Sequence of chain 1.D:
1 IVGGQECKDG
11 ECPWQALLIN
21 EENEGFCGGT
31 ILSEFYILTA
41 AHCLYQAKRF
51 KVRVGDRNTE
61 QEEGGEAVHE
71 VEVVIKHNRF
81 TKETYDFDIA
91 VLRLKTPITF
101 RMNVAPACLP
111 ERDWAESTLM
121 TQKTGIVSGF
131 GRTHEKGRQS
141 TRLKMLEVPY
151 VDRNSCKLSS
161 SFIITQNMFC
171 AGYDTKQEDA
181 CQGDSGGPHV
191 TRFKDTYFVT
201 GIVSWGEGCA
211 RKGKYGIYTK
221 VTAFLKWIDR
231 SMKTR

Binding-site contacts:
Ligand atom O6 contacts residue THR84 of chain 1.D at 3.3 Å (h-bond).
Ligand atom C5 contacts residue PHE162 of chain 1.D at 3.9 Å (hydrophobic).
Ligand atom O43 contacts residue GLY206 of chain 1.D at 3.4 Å (h-bond).
Ligand atom C1 contacts residue THR84 of chain 1.D at 3.5 Å.
Ligand atom O43 contacts residue TRP205 of chain 1.D at 3.7 Å.
Ligand atom C13 contacts residue GLY206 of chain 1.D at 3.6 Å.
Ligand atom C5 contacts residue GLU83 of chain 1.D at 3.4 Å.
Ligand atom C14 contacts residue PHE162 of chain 1.D at 3.6 Å (hydrophobic).
Ligand atom C1 contacts residue TYR85 of chain 1.D at 3.6 Å (hydrophobic).
Ligand atom C23 contacts residue GLN182 of chain 1.D at 3.4 Å.
Ligand atom O39 contacts residue PHE162 of chain 1.D at 3.4 Å.
Ligand atom C20 contacts residue TYR85 of chain 1.D at 3.6 Å (hydrophobic).
Ligand atom C34 contacts residue TRP205 of chain 1.D at 3.4 Å (hydrophobic).
Ligand atom C35 contacts residue SER204 of chain 1.D at 3.6 Å.
Ligand atom N16 contacts residue GLY206 of chain 1.D at 2.8 Å (h-bond).
Ligand atom C36 contacts residue VAL203 of chain 1.D at 3.9 Å (hydrophobic).
Ligand atom N16 contacts residue GLY208 of chain 1.D at 3.8 Å.
Ligand atom C36 contacts residue ALA180 of chain 1.D at 3.9 Å (hydrophobic).
Ligand atom O30 contacts residue CYS181 of chain 1.D at 3.5 Å.
Ligand atom C26 contacts residue GLN46 of chain 1.D at 3.5 Å.
Ligand atom C32 contacts residue GLY208 of chain 1.D at 3.8 Å.
Ligand atom CL contacts residue GLY216 of chain 1.D at 3.5 Å.
Ligand atom S37 contacts residue ALA180 of chain 1.D at 3.3 Å (h-bond).
Ligand atom O30 contacts residue GLN182 of chain 1.D at 3.5 Å (h-bond).
Ligand atom C1 contacts residue TRP205 of chain 1.D at 3.7 Å (hydrophobic).
Ligand atom C34 contacts residue SER204 of chain 1.D at 3.4 Å.
Ligand atom CL contacts residue ALA180 of chain 1.D at 3.7 Å.
Ligand atom S37 contacts residue TRP205 of chain 1.D at 3.8 Å.
Ligand atom CL contacts residue ILE217 of chain 1.D at 3.9 Å.
Ligand atom C21 contacts residue TYR85 of chain 1.D at 3.4 Å (hydrophobic).
Ligand atom C35 contacts residue VAL203 of chain 1.D at 3.3 Å (hydrophobic).
Ligand atom C33 contacts residue TRP205 of chain 1.D at 3.7 Å (hydrophobic).
Ligand atom C17 contacts residue GLY206 of chain 1.D at 3.7 Å.
Ligand atom CL contacts residue TYR218 of chain 1.D at 3.4 Å.
Ligand atom C35 contacts residue TRP205 of chain 1.D at 3.4 Å (hydrophobic).
Ligand atom C34 contacts residue VAL203 of chain 1.D at 3.9 Å (hydrophobic).
Ligand atom N29 contacts residue GLN182 of chain 1.D at 3.5 Å.
Ligand atom C36 contacts residue TRP205 of chain 1.D at 3.4 Å (hydrophobic).
Ligand atom C32 contacts residue GLY206 of chain 1.D at 3.5 Å.
Ligand atom C13 contacts residue TRP205 of chain 1.D at 3.9 Å (hydrophobic).

The protein below binds the small molecule below.
Small molecule (SMILES): CCc1c(N2CCOCC2=O)cccc1S(=O)(=O)N[C@@H](Cc1cc(-c2ccc(Cl)s2)on1)C(=O)N1CCC(OC)CC1